Binding-site contacts:
Ligand atom O1 contacts residue ARG210 of chain 1.C at 3.6 Å.
Ligand atom C2 contacts residue ALA209 of chain 1.C at 3.9 Å (hydrophobic).
Ligand atom O4 contacts residue ARG87 of chain 1.C at 4.4 Å.
Ligand atom C2 contacts residue THR244 of chain 1.C at 4.1 Å.
Ligand atom O2 contacts residue MET207 of chain 1.C at 4.2 Å.
Ligand atom O3 contacts residue MG1 of chain 1.V at 2.1 Å.
Ligand atom O3 contacts residue GLU188 of chain 1.C at 2.9 Å (salt-bridge).
Ligand atom C2 contacts residue MG1 of chain 1.V at 3.0 Å.
Ligand atom O1 contacts residue ASP212 of chain 1.C at 3.9 Å.
Ligand atom C2 contacts residue GLU188 of chain 1.C at 3.9 Å.
Ligand atom O3 contacts residue GLY211 of chain 1.C at 3.9 Å.
Ligand atom O4 contacts residue MG1 of chain 1.V at 2.3 Å.
Ligand atom O2 contacts residue THR244 of chain 1.C at 3.6 Å (h-bond).
Ligand atom O2 contacts residue ALA209 of chain 1.C at 4.2 Å.
Ligand atom O2 contacts residue ARG87 of chain 1.C at 4.1 Å.
Ligand atom O2 contacts residue MG1 of chain 1.V at 4.2 Å.
Ligand atom O1 contacts residue MG1 of chain 1.V at 4.1 Å.
Ligand atom O1 contacts residue THR244 of chain 1.C at 2.6 Å (h-bond).
Ligand atom O2 contacts residue LYS186 of chain 1.C at 3.9 Å.
Ligand atom O4 contacts residue LYS186 of chain 1.C at 2.8 Å (salt-bridge).
Ligand atom C1 contacts residue MG1 of chain 1.V at 2.8 Å.
Ligand atom O1 contacts residue GLY211 of chain 1.C at 2.9 Å (h-bond).
Ligand atom O4 contacts residue GLU188 of chain 1.C at 3.5 Å (salt-bridge).
Ligand atom O4 contacts residue ASP212 of chain 1.C at 4.3 Å.
Ligand atom O3 contacts residue ASP212 of chain 1.C at 3.0 Å (salt-bridge).
Ligand atom C1 contacts residue GLY211 of chain 1.C at 3.9 Å.
Ligand atom O1 contacts residue ALA209 of chain 1.C at 3.4 Å.
Ligand atom C1 contacts residue THR244 of chain 1.C at 3.7 Å.
Ligand atom O2 contacts residue MET276 of chain 1.C at 4.1 Å.
Ligand atom O3 contacts residue ALA209 of chain 1.C at 3.8 Å.
Ligand atom C1 contacts residue ALA209 of chain 1.C at 3.5 Å (hydrophobic).
Ligand atom C1 contacts residue GLU188 of chain 1.C at 3.6 Å.
Ligand atom C2 contacts residue LYS186 of chain 1.C at 3.7 Å.
Ligand atom C1 contacts residue ASP212 of chain 1.C at 3.8 Å.

Sequence of chain 1.C:
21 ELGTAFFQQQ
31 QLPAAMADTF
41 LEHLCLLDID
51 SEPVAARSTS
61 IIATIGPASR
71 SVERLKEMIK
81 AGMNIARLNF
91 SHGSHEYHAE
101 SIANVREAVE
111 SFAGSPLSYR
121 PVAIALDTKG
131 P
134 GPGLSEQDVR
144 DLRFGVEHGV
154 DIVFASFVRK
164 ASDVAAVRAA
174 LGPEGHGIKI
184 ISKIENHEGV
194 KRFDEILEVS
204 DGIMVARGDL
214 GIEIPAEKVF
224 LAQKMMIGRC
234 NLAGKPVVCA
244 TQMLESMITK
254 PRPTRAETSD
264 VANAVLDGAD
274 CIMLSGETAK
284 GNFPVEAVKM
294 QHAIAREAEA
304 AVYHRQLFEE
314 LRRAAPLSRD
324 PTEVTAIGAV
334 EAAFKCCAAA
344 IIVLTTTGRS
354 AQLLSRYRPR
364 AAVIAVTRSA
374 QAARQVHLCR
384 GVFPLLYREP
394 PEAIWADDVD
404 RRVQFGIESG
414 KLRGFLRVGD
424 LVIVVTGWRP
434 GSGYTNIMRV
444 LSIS

This protein binds this small molecule.
Small molecule (SMILES): O=C([O-])C(=O)[O-]